Binding-site contacts:
Ligand atom C7 contacts residue PHE67 of chain 2.Y at 3.8 Å (hydrophobic).
Ligand atom C1 contacts residue LEU66 of chain 2.Y at 3.9 Å (hydrophobic).
Ligand atom C3 contacts residue WFP1 of chain 2.BB at 3.9 Å.
Ligand atom C8 contacts residue LEU41 of chain 2.Z at 3.8 Å (hydrophobic).
Ligand atom C2 contacts residue ALO2 of chain 2.BB at 4.4 Å.
Ligand atom C2 contacts residue LEU66 of chain 2.Y at 4.1 Å (hydrophobic).
Ligand atom C6 contacts residue LEU41 of chain 2.Z at 3.9 Å (hydrophobic).
Ligand atom C1 contacts residue MP86 of chain 2.BB at 4.2 Å.
Ligand atom C4 contacts residue LEU66 of chain 2.Y at 4.4 Å (hydrophobic).
Ligand atom C1 contacts residue ALO2 of chain 2.BB at 3.1 Å.
Ligand atom C7 contacts residue SER70 of chain 2.Y at 3.6 Å.
Ligand atom C7 contacts residue LEU66 of chain 2.Y at 4.1 Å (hydrophobic).
Ligand atom C5 contacts residue LEU66 of chain 2.Y at 4.2 Å (hydrophobic).
Ligand atom O1 contacts residue LEU66 of chain 2.Y at 3.9 Å.
Ligand atom C2 contacts residue ILE46 of chain 2.Z at 4.4 Å (hydrophobic).
Ligand atom C1 contacts residue TYR80 of chain 2.Z at 3.6 Å (hydrophobic).
Ligand atom C1 contacts residue WFP1 of chain 2.BB at 1.5 Å.
Ligand atom C3 contacts residue LEU66 of chain 2.Y at 4.0 Å (hydrophobic).
Ligand atom C7 contacts residue LEU41 of chain 2.Z at 4.4 Å (hydrophobic).
Ligand atom O1 contacts residue ALO2 of chain 2.BB at 2.5 Å (h-bond).
Ligand atom C2 contacts residue WFP1 of chain 2.BB at 2.7 Å.
Ligand atom C8 contacts residue ARG40 of chain 2.Z at 4.3 Å.
Ligand atom C8 contacts residue PHE67 of chain 2.Y at 3.8 Å (hydrophobic).
Ligand atom C2 contacts residue MP86 of chain 2.BB at 3.9 Å.
Ligand atom O1 contacts residue WFP1 of chain 2.BB at 2.4 Å (h-bond).
Ligand atom C4 contacts residue LEU41 of chain 2.Z at 3.8 Å (hydrophobic).
Ligand atom O1 contacts residue GLU69 of chain 2.Y at 4.5 Å.
Ligand atom C5 contacts residue SER70 of chain 2.Y at 4.2 Å.
Ligand atom C5 contacts residue LEU41 of chain 2.Z at 4.2 Å (hydrophobic).
Ligand atom C1 contacts residue ALA5 of chain 2.BB at 4.4 Å (hydrophobic).
Ligand atom C6 contacts residue GLU44 of chain 2.Z at 4.1 Å.
Ligand atom C2 contacts residue TYR80 of chain 2.Z at 3.6 Å (hydrophobic).
Ligand atom C6 contacts residue SER70 of chain 2.Y at 4.3 Å.

Sequence of chain 2.BB:
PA

Sequence of chain 2.Z:
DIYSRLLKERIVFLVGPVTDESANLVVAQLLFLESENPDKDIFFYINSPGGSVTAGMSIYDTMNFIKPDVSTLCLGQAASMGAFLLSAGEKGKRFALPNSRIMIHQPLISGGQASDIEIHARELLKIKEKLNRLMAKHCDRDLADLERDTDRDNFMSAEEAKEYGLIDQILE

A protein and the small-molecule ligand that binds it are described below.
Small molecule (SMILES): CCCCCCCC(=O)O

Sequence of chain 2.Y:
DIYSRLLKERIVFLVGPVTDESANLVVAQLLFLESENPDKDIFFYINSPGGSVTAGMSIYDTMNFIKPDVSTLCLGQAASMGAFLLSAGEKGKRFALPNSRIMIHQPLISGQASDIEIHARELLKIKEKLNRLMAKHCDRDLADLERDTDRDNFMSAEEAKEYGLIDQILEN